This protein binds this small molecule.
Small molecule (SMILES): CC(=O)N[C@@H]1[C@@H](O)[C@H](O)[C@@H](CO)O[C@H]1O

Sequence of chain 1.E:
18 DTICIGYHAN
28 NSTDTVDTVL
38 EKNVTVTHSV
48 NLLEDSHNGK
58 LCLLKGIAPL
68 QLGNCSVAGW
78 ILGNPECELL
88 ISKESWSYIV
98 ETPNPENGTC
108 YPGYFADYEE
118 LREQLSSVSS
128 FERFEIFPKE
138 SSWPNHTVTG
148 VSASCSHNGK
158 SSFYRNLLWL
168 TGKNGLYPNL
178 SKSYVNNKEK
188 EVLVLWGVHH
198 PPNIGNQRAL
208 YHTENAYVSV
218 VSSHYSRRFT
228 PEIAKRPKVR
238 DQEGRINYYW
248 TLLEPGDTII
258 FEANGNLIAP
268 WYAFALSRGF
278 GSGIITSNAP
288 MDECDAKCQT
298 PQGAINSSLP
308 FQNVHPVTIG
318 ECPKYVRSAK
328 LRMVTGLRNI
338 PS

Binding-site contacts:
Ligand atom C3 contacts residue ASN303 of chain 1.E at 4.0 Å.
Ligand atom C7 contacts residue ASN303 of chain 1.E at 3.8 Å.
Ligand atom C8 contacts residue SER305 of chain 1.E at 3.7 Å.
Ligand atom C8 contacts residue ASN303 of chain 1.E at 3.9 Å.
Ligand atom C2 contacts residue ASN303 of chain 1.E at 2.6 Å.
Ligand atom C4 contacts residue ASN303 of chain 1.E at 4.4 Å.
Ligand atom C5 contacts residue ASN303 of chain 1.E at 3.8 Å.
Ligand atom C1 contacts residue ASN303 of chain 1.E at 1.5 Å.
Ligand atom O7 contacts residue ASN303 of chain 1.E at 4.0 Å.
Ligand atom C8 contacts residue SER304 of chain 1.E at 3.7 Å.
Ligand atom O5 contacts residue ASN303 of chain 1.E at 2.5 Å (h-bond).
Ligand atom N2 contacts residue ASN303 of chain 1.E at 3.0 Å (h-bond).